Sequence of chain 1.A:
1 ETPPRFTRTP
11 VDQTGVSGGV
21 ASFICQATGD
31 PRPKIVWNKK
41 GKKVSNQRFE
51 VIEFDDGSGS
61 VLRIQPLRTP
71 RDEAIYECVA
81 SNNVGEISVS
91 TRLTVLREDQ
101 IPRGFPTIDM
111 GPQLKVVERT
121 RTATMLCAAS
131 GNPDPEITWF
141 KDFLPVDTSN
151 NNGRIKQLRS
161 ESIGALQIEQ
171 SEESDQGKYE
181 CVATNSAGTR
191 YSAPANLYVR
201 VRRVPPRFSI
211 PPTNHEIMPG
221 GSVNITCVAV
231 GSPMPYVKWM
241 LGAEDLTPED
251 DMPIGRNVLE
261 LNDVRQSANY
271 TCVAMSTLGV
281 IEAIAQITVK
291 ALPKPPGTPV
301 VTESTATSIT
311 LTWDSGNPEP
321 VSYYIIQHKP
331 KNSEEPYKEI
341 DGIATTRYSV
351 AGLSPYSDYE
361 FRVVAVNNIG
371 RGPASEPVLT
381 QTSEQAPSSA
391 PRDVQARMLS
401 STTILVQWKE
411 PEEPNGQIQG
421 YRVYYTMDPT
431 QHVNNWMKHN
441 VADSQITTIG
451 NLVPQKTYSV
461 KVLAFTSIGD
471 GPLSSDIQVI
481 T

Binding-site contacts:
Ligand atom C4 contacts residue ASN224 of chain 1.A at 4.2 Å.
Ligand atom N2 contacts residue ASN224 of chain 1.A at 2.9 Å (h-bond).
Ligand atom C7 contacts residue ASN224 of chain 1.A at 3.4 Å.
Ligand atom C5 contacts residue ASN224 of chain 1.A at 3.7 Å.
Ligand atom C6 contacts residue GLU260 of chain 1.A at 4.0 Å.
Ligand atom C1 contacts residue ASN224 of chain 1.A at 1.4 Å.
Ligand atom O7 contacts residue ASN224 of chain 1.A at 3.4 Å (h-bond).
Ligand atom C2 contacts residue ASN224 of chain 1.A at 2.4 Å.
Ligand atom C3 contacts residue ASN224 of chain 1.A at 3.7 Å.
Ligand atom O5 contacts residue GLU260 of chain 1.A at 4.1 Å.
Ligand atom O5 contacts residue ASN224 of chain 1.A at 2.3 Å (h-bond).
Ligand atom C5 contacts residue GLU260 of chain 1.A at 4.3 Å.

A protein and the small-molecule ligand that binds it are described below.
Small molecule (SMILES): CC(=O)N[C@@H]1[C@@H](O)[C@H](O)[C@@H](CO)O[C@H]1O